This small molecule binds to this protein.
Small molecule (SMILES): O=S(=O)(O)CCO

Sequence of chain 1.L:
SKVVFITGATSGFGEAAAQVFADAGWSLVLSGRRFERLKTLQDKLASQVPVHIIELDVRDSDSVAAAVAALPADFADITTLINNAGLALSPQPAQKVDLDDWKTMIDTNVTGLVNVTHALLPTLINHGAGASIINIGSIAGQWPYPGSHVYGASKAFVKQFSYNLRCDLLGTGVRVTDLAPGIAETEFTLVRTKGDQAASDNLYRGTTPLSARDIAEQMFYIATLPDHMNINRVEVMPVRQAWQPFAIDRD

Sequence of chain 1.E:
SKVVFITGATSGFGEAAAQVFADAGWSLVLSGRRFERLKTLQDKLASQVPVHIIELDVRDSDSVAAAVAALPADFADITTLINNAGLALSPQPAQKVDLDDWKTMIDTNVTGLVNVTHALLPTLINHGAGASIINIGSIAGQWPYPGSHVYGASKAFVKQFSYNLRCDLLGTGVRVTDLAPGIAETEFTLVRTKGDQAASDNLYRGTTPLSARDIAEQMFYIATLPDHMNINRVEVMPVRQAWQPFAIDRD

Binding-site contacts:
Ligand atom C2 contacts residue GLY187 of chain 1.E at 4.1 Å.
Ligand atom O4 contacts residue ARG197 of chain 1.E at 3.9 Å.
Ligand atom S3 contacts residue ARG197 of chain 1.E at 4.5 Å.
Ligand atom O5 contacts residue ILE144 of chain 1.E at 4.2 Å.
Ligand atom O6 contacts residue SER143 of chain 1.E at 2.7 Å (h-bond).
Ligand atom C1 contacts residue TYR156 of chain 1.E at 4.0 Å (hydrophobic).
Ligand atom C1 contacts residue NDP1 of chain 1.U at 3.4 Å.
Ligand atom S3 contacts residue TYR150 of chain 1.E at 4.0 Å.
Ligand atom O7 contacts residue ARG197 of chain 1.E at 3.8 Å.
Ligand atom C2 contacts residue ILE188 of chain 1.E at 4.0 Å (hydrophobic).
Ligand atom O5 contacts residue ILE188 of chain 1.E at 4.3 Å.
Ligand atom O6 contacts residue TYR156 of chain 1.E at 3.8 Å.
Ligand atom O6 contacts residue NDP1 of chain 1.U at 3.3 Å.
Ligand atom C1 contacts residue PHE193 of chain 1.E at 3.6 Å (hydrophobic).
Ligand atom C2 contacts residue PHE193 of chain 1.E at 4.4 Å (hydrophobic).
Ligand atom O6 contacts residue ALA145 of chain 1.E at 4.3 Å.
Ligand atom O7 contacts residue TYR150 of chain 1.E at 2.6 Å (h-bond).
Ligand atom C1 contacts residue SER143 of chain 1.E at 4.1 Å.
Ligand atom O6 contacts residue PRO186 of chain 1.E at 4.4 Å.
Ligand atom O5 contacts residue PHE251 of chain 1.L at 3.9 Å.
Ligand atom O5 contacts residue GLN246 of chain 1.E at 3.8 Å.
Ligand atom O6 contacts residue ILE144 of chain 1.E at 4.2 Å.
Ligand atom C2 contacts residue NDP1 of chain 1.U at 3.5 Å.